A protein and the small-molecule ligand that binds it are described below.
Small molecule (SMILES): CC[C@H](C)[C@H](NC(=O)[C@@H](NC(=O)[C@H](CC(C)C)NC(=O)[C@H](CCCCN)NC(=O)[C@H](CCCCN)NC(=O)[C@@H](N)CC1=NC=NC1)C(C)C)C(=O)N[C@@H](CC(N)=O)C(=O)N[C@@H](CCCCN)C(=O)N[C@@H](CC(=O)O)C(=O)N[C@@H](CCSC)C(=O)N[C@@H](CCCN=C(N)N)C(=O)N[C@H](C(=O)N[C@@H](CC(=O)O)C(=O)N[C@@H](CC(C)C)C(=O)N[C@@H](Cc1ccccc1)C(=O)N[C@@H](CO)C(=O)N1CCC[C@H]1C(=O)N1CCC[C@H]1C(=O)N[C@H](C=O)CC(N)=O)[C@@H](C)O

Binding-site contacts:
Ligand atom CG contacts residue SER90 of chain 2.E at 1.1 Å.
Ligand atom C contacts residue LEU93 of chain 2.E at 1.4 Å (hydrophobic).
Ligand atom CA contacts residue LEU91 of chain 2.E at 0.9 Å (hydrophobic).
Ligand atom CG contacts residue THR160 of chain 2.E at 1.1 Å.
Ligand atom CZ contacts residue ILE104 of chain 2.E at 1.3 Å (hydrophobic).
Ligand atom CB contacts residue THR1061 of chain 2.B at 1.0 Å.
Ligand atom CB contacts residue ILE113 of chain 2.E at 1.4 Å (hydrophobic).
Ligand atom OG1 contacts residue TRP84 of chain 2.E at 1.1 Å.
Ligand atom CE2 contacts residue SER90 of chain 2.E at 1.4 Å.
Ligand atom N contacts residue PRO99 of chain 2.E at 1.3 Å.
Ligand atom N contacts residue LYS73 of chain 2.E at 1.0 Å.
Ligand atom CD2 contacts residue PHE92 of chain 2.E at 0.7 Å (hydrophobic).
Ligand atom O contacts residue LEU159 of chain 2.E at 1.4 Å.
Ligand atom N contacts residue LEU91 of chain 2.E at 1.4 Å.
Ligand atom O contacts residue SER86 of chain 2.E at 1.1 Å (h-bond).
Ligand atom ND2 contacts residue LEU159 of chain 2.E at 1.3 Å.
Ligand atom CA contacts residue LEU93 of chain 2.E at 0.2 Å (hydrophobic).
Ligand atom CZ contacts residue SER90 of chain 2.E at 0.9 Å.
Ligand atom C contacts residue LEU159 of chain 2.E at 1.3 Å (hydrophobic).
Ligand atom O contacts residue LYS73 of chain 2.E at 1.4 Å.
Ligand atom N contacts residue SER90 of chain 2.E at 1.2 Å (h-bond).
Ligand atom C contacts residue LYS73 of chain 2.E at 0.9 Å.
Ligand atom CG contacts residue LEU159 of chain 2.E at 0.2 Å (hydrophobic).
Ligand atom CD2 contacts residue SER90 of chain 2.E at 0.8 Å.
Ligand atom N contacts residue LEU93 of chain 2.E at 1.4 Å.
Ligand atom NE contacts residue ILE104 of chain 2.E at 1.1 Å.
Ligand atom C contacts residue THR1063 of chain 2.B at 1.4 Å.
Ligand atom O contacts residue LEU161 of chain 2.E at 0.5 Å.
Ligand atom OD1 contacts residue ILE113 of chain 2.E at 1.4 Å.
Ligand atom CA contacts residue LEU159 of chain 2.E at 0.6 Å (hydrophobic).
Ligand atom CD contacts residue LYS73 of chain 2.E at 1.1 Å.
Ligand atom C contacts residue LEU91 of chain 2.E at 1.1 Å (hydrophobic).
Ligand atom OD1 contacts residue THR160 of chain 2.E at 1.4 Å (h-bond).
Ligand atom O contacts residue ILE87 of chain 2.E at 1.4 Å (h-bond).
Ligand atom CE contacts residue LYS4 of chain 2.K at 1.3 Å.
Ligand atom CG contacts residue THR1061 of chain 2.B at 1.1 Å.
Ligand atom CE1 contacts residue SER90 of chain 2.E at 1.0 Å.
Ligand atom CB contacts residue TRP84 of chain 2.E at 0.6 Å (hydrophobic).
Ligand atom OD1 contacts residue LEU159 of chain 2.E at 1.1 Å.
Ligand atom CG contacts residue PHE71 of chain 2.E at 1.1 Å (hydrophobic).

Sequence of chain 2.B:
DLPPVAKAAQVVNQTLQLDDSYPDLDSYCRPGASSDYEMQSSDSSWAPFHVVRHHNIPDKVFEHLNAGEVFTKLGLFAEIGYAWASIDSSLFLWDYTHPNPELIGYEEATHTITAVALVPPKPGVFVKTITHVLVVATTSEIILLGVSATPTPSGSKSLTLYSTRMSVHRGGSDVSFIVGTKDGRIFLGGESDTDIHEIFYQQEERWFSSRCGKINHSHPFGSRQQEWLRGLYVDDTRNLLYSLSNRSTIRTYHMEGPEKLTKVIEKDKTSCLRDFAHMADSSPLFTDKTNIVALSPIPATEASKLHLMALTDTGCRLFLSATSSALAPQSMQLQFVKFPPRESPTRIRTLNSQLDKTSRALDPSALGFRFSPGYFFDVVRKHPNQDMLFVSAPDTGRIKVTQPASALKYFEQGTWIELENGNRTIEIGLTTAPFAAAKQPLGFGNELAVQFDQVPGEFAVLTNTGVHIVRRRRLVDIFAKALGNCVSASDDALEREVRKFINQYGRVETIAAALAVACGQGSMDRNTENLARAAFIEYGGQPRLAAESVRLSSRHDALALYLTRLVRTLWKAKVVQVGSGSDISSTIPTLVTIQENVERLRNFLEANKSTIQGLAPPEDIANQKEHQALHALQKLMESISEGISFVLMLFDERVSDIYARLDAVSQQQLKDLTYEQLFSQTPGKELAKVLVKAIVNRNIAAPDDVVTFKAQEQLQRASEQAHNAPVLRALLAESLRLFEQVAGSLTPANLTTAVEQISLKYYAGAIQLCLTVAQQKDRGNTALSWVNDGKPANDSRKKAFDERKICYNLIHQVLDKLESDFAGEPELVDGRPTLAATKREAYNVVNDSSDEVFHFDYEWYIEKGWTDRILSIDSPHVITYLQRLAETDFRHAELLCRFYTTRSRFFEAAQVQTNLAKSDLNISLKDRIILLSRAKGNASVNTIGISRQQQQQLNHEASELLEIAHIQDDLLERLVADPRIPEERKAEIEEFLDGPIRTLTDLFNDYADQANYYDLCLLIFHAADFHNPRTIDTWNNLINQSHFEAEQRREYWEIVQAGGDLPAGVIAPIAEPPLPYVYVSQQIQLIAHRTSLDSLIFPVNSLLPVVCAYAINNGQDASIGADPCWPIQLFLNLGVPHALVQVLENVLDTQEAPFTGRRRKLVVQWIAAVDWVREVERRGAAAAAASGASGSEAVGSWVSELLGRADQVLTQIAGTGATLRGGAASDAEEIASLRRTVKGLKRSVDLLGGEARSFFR

Sequence of chain 2.K:
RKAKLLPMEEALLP

Sequence of chain 2.E:
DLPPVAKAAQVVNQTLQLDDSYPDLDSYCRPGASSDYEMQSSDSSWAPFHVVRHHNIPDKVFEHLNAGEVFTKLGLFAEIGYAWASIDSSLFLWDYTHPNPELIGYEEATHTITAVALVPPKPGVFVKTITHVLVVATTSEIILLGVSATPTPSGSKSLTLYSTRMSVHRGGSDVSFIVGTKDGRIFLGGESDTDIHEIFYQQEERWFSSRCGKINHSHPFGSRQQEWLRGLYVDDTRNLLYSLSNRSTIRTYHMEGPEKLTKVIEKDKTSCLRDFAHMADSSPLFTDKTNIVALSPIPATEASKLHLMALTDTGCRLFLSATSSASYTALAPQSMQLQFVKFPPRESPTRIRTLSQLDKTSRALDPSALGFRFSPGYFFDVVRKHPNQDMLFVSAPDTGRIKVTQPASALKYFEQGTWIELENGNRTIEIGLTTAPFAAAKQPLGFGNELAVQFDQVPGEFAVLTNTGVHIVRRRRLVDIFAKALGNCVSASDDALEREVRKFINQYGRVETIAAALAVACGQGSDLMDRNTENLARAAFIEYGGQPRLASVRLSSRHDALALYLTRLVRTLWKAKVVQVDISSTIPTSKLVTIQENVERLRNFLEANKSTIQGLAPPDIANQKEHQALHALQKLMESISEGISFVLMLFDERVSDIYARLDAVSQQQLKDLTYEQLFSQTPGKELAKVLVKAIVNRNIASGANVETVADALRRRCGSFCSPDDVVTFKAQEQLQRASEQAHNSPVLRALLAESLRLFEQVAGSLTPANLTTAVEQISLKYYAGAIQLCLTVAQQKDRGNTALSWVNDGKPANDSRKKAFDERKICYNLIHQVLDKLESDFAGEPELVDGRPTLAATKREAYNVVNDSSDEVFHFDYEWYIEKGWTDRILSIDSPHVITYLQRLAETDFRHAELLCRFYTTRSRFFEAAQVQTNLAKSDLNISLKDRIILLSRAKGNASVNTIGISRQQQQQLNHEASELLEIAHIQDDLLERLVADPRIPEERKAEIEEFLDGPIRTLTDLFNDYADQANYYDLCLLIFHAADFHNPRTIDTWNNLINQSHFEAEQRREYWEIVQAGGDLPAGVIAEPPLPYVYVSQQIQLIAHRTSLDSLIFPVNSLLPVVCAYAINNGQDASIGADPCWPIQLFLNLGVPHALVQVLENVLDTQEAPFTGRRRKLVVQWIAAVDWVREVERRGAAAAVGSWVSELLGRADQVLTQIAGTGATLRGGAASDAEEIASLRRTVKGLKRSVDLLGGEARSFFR